Binding-site contacts:
Ligand atom OG contacts residue ASN55 of chain 1.A at 3.0 Å (h-bond).
Ligand atom O3P contacts residue ARG61 of chain 1.A at 2.9 Å (salt-bridge).
Ligand atom NE contacts residue ARG65 of chain 1.A at 3.2 Å (salt-bridge).
Ligand atom OE2 contacts residue GLY176 of chain 1.A at 3.7 Å.
Ligand atom NH1 contacts residue ARG65 of chain 1.A at 3.6 Å (salt-bridge).
Ligand atom CD contacts residue LEU227 of chain 1.A at 3.4 Å (hydrophobic).
Ligand atom CA contacts residue ASN180 of chain 1.A at 3.5 Å.
Ligand atom O1P contacts residue TYR135 of chain 1.A at 2.6 Å (h-bond).
Ligand atom CD contacts residue LYS127 of chain 1.A at 3.5 Å.
Ligand atom O contacts residue VAL183 of chain 1.A at 3.2 Å.
Ligand atom P contacts residue ARG61 of chain 1.A at 3.7 Å.
Ligand atom CD contacts residue LYS54 of chain 1.A at 3.6 Å.
Ligand atom CA contacts residue ASN231 of chain 1.A at 3.6 Å.
Ligand atom CB contacts residue ASN55 of chain 1.A at 3.7 Å.
Ligand atom CB contacts residue ASN180 of chain 1.A at 3.3 Å.
Ligand atom O2P contacts residue ARG61 of chain 1.A at 2.9 Å (salt-bridge).
Ligand atom O contacts residue LYS54 of chain 1.A at 3.3 Å (salt-bridge).
Ligand atom O contacts residue ASN231 of chain 1.A at 2.8 Å (h-bond).
Ligand atom CB contacts residue ASN180 of chain 1.A at 3.5 Å.
Ligand atom CB contacts residue GLU187 of chain 1.A at 3.4 Å.
Ligand atom CD contacts residue ARG65 of chain 1.A at 3.3 Å.
Ligand atom CZ contacts residue ARG65 of chain 1.A at 3.1 Å.
Ligand atom O1P contacts residue ARG134 of chain 1.A at 2.8 Å (salt-bridge).
Ligand atom OE2 contacts residue LYS127 of chain 1.A at 3.5 Å.
Ligand atom N contacts residue ASN180 of chain 1.A at 2.8 Å (h-bond).
Ligand atom OE1 contacts residue LYS127 of chain 1.A at 2.7 Å (salt-bridge).
Ligand atom N contacts residue ASN231 of chain 1.A at 2.9 Å (h-bond).
Ligand atom OE1 contacts residue LYS54 of chain 1.A at 2.7 Å (salt-bridge).
Ligand atom O contacts residue LEU179 of chain 1.A at 3.6 Å.
Ligand atom N contacts residue GLU187 of chain 1.A at 3.1 Å (salt-bridge).
Ligand atom C contacts residue LYS54 of chain 1.A at 3.6 Å.
Ligand atom OG contacts residue TRP235 of chain 1.A at 2.9 Å (h-bond).
Ligand atom C contacts residue LEU179 of chain 1.A at 3.6 Å (hydrophobic).
Ligand atom O3P contacts residue ARG134 of chain 1.A at 2.8 Å (salt-bridge).
Ligand atom N contacts residue LEU179 of chain 1.A at 3.5 Å.
Ligand atom C contacts residue ASN231 of chain 1.A at 3.7 Å.
Ligand atom C contacts residue ASN180 of chain 1.A at 3.6 Å.
Ligand atom O contacts residue LYS54 of chain 1.A at 3.0 Å (salt-bridge).
Ligand atom OG contacts residue GLU187 of chain 1.A at 2.6 Å (salt-bridge).
Ligand atom NH2 contacts residue ARG65 of chain 1.A at 3.4 Å (salt-bridge).

Sequence of chain 1.A:
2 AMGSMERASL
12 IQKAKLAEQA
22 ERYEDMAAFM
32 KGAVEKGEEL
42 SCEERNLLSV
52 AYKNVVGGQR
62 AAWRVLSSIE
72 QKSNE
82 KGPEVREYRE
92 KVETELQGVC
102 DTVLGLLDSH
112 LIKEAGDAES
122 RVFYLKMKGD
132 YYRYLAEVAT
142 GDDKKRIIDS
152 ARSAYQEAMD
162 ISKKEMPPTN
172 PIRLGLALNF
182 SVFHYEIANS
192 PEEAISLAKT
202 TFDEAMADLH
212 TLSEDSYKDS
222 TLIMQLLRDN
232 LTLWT

The protein below binds the small molecule below.
Small molecule (SMILES): CC(C)C[C@@H](C=O)NC(=O)[C@H](CO)NC(=O)[C@@H]1CCCN1C(=O)[C@H](CCC(=O)O)NC(=O)[C@H](COP(=O)(O)O)NC(=O)[C@H](C)NC(=O)[C@H](CO)NC(=O)[C@@H](N)CCCN=C(N)N